Sequence of chain 1.D:
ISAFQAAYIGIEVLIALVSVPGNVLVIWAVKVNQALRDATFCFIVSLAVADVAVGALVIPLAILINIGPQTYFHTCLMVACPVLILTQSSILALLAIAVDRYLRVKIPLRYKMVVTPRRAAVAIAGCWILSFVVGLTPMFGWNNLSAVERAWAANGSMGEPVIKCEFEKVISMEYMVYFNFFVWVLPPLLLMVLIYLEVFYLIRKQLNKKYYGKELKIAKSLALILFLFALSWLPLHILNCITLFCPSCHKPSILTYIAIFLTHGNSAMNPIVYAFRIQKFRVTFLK

Binding-site contacts:
Ligand atom C1' contacts residue VAL142 of chain 1.D at 4.0 Å (hydrophobic).
Ligand atom N6 contacts residue GLU227 of chain 1.D at 3.3 Å (salt-bridge).
Ligand atom O5' contacts residue THR146 of chain 1.D at 3.3 Å (h-bond).
Ligand atom O3' contacts residue THR146 of chain 1.D at 3.4 Å.
Ligand atom C2 contacts residue ILE329 of chain 1.D at 3.6 Å (hydrophobic).
Ligand atom C3' contacts residue THR332 of chain 1.D at 3.7 Å.
Ligand atom C8 contacts residue ASN309 of chain 1.D at 3.9 Å.
Ligand atom O4' contacts residue VAL142 of chain 1.D at 3.9 Å.
Ligand atom C2 contacts residue PHE226 of chain 1.D at 3.6 Å (hydrophobic).
Ligand atom C6 contacts residue ASN309 of chain 1.D at 3.8 Å.
Ligand atom C4' contacts residue VAL142 of chain 1.D at 3.8 Å (hydrophobic).
Ligand atom O3' contacts residue THR332 of chain 1.D at 3.7 Å.
Ligand atom C5 contacts residue ASN309 of chain 1.D at 4.0 Å.
Ligand atom C5 contacts residue PHE226 of chain 1.D at 4.1 Å (hydrophobic).
Ligand atom C6 contacts residue GLU227 of chain 1.D at 3.6 Å.
Ligand atom N7 contacts residue MET235 of chain 1.D at 3.8 Å.
Ligand atom O2' contacts residue VAL142 of chain 1.D at 3.7 Å.
Ligand atom O4' contacts residue LEU143 of chain 1.D at 3.9 Å.
Ligand atom C3' contacts residue LEU305 of chain 1.D at 4.0 Å (hydrophobic).
Ligand atom O5' contacts residue ASN239 of chain 1.D at 3.6 Å.
Ligand atom O3' contacts residue VAL142 of chain 1.D at 3.7 Å.
Ligand atom O5' contacts residue LEU143 of chain 1.D at 3.4 Å.
Ligand atom C5' contacts residue THR146 of chain 1.D at 3.5 Å.
Ligand atom C4 contacts residue PHE226 of chain 1.D at 3.8 Å (hydrophobic).
Ligand atom C2' contacts residue LEU305 of chain 1.D at 3.8 Å (hydrophobic).
Ligand atom N1 contacts residue GLU227 of chain 1.D at 3.0 Å (salt-bridge).
Ligand atom N7 contacts residue LEU305 of chain 1.D at 3.8 Å.
Ligand atom N3 contacts residue PHE226 of chain 1.D at 3.7 Å.
Ligand atom N3 contacts residue ILE329 of chain 1.D at 3.9 Å.
Ligand atom C2 contacts residue GLU227 of chain 1.D at 4.1 Å.
Ligand atom N7 contacts residue ASN309 of chain 1.D at 3.1 Å (h-bond).
Ligand atom O2' contacts residue ILE329 of chain 1.D at 3.5 Å.
Ligand atom C8 contacts residue MET235 of chain 1.D at 3.6 Å (hydrophobic).
Ligand atom O3' contacts residue HIS333 of chain 1.D at 3.0 Å (h-bond).
Ligand atom N1 contacts residue PHE226 of chain 1.D at 4.0 Å.
Ligand atom C4' contacts residue THR146 of chain 1.D at 3.8 Å.
Ligand atom C5 contacts residue LEU305 of chain 1.D at 4.0 Å (hydrophobic).
Ligand atom C8 contacts residue LEU305 of chain 1.D at 3.9 Å (hydrophobic).
Ligand atom N6 contacts residue ASN309 of chain 1.D at 2.9 Å (h-bond).
Ligand atom O2' contacts residue HIS333 of chain 1.D at 3.4 Å (h-bond).

A small-molecule ligand and the protein it binds are described below.
Small molecule (SMILES): Nc1ncnc2c1ncn2[C@@H]1O[C@H](CO)[C@@H](O)[C@H]1O